This small molecule binds to this protein.
Small molecule (SMILES): CC(=O)N[C@H]1[C@H](O[C@H]2[C@H](O)[C@@H](NC(C)=O)CO[C@@H]2CO[C@H]2O[C@@H](C)[C@@H](O)[C@@H](O)[C@@H]2O)O[C@H](CO)[C@@H](O)[C@@H]1O

Sequence of chain 2.A:
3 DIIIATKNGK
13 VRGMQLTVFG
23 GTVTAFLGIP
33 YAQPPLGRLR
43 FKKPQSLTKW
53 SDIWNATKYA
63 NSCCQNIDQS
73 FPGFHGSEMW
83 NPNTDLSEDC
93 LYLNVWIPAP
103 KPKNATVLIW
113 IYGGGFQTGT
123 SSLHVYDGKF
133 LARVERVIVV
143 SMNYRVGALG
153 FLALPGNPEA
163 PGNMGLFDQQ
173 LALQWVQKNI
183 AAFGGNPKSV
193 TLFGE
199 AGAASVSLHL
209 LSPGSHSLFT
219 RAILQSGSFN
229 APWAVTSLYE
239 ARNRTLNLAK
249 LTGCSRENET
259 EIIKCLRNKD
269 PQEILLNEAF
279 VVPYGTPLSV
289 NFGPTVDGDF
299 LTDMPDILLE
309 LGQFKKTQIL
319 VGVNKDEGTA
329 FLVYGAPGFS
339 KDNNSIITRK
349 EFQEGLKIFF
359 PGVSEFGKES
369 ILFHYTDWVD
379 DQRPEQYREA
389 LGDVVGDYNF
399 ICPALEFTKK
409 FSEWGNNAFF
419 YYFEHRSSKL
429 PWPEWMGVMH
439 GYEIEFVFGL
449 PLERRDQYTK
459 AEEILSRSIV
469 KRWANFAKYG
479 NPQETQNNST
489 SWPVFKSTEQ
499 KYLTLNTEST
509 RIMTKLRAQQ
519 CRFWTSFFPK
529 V

Binding-site contacts:
Ligand atom C1 contacts residue SER338 of chain 2.A at 3.9 Å.
Ligand atom O7 contacts residue SER343 of chain 2.A at 4.1 Å.
Ligand atom C2 contacts residue ASN341 of chain 2.A at 2.4 Å.
Ligand atom C6 contacts residue SER338 of chain 2.A at 3.7 Å.
Ligand atom C8 contacts residue ASN341 of chain 2.A at 3.2 Å.
Ligand atom C6 contacts residue ASN341 of chain 2.A at 4.4 Å.
Ligand atom C4 contacts residue ASN341 of chain 2.A at 4.2 Å.
Ligand atom C1 contacts residue ASN341 of chain 2.A at 1.4 Å.
Ligand atom O7 contacts residue ASN342 of chain 2.A at 3.6 Å.
Ligand atom O5 contacts residue SER338 of chain 2.A at 4.0 Å.
Ligand atom C1 contacts residue GLY336 of chain 2.A at 4.3 Å.
Ligand atom C7 contacts residue ASN341 of chain 2.A at 3.0 Å.
Ligand atom O5 contacts residue SER338 of chain 2.A at 3.3 Å.
Ligand atom N2 contacts residue ASN341 of chain 2.A at 3.0 Å (h-bond).
Ligand atom O4 contacts residue GLY336 of chain 2.A at 4.0 Å.
Ligand atom O7 contacts residue ASN341 of chain 2.A at 3.6 Å.
Ligand atom O7 contacts residue ILE344 of chain 2.A at 4.2 Å.
Ligand atom C5 contacts residue ASN341 of chain 2.A at 4.3 Å.
Ligand atom C3 contacts residue ASN341 of chain 2.A at 3.8 Å.
Ligand atom C8 contacts residue PRO335 of chain 2.A at 4.5 Å (hydrophobic).
Ligand atom O5 contacts residue ASN341 of chain 2.A at 2.3 Å (h-bond).
Ligand atom C7 contacts residue GLY336 of chain 2.A at 3.4 Å.
Ligand atom C8 contacts residue PHE337 of chain 2.A at 3.7 Å (hydrophobic).
Ligand atom C6 contacts residue ASP340 of chain 2.A at 4.3 Å.
Ligand atom C6 contacts residue SER338 of chain 2.A at 4.1 Å.
Ligand atom C8 contacts residue GLY336 of chain 2.A at 3.7 Å.
Ligand atom O7 contacts residue GLY336 of chain 2.A at 2.7 Å (h-bond).
Ligand atom O7 contacts residue PRO335 of chain 2.A at 3.6 Å.
Ligand atom C5 contacts residue GLY336 of chain 2.A at 4.2 Å.
Ligand atom C8 contacts residue ALA334 of chain 2.A at 4.3 Å (hydrophobic).
Ligand atom C3 contacts residue GLY336 of chain 2.A at 4.2 Å.
Ligand atom C7 contacts residue PRO335 of chain 2.A at 4.4 Å (hydrophobic).
Ligand atom C5 contacts residue SER338 of chain 2.A at 3.8 Å.
Ligand atom C5 contacts residue ASN341 of chain 2.A at 3.6 Å.
Ligand atom C6 contacts residue PHE337 of chain 2.A at 3.7 Å (hydrophobic).
Ligand atom C5 contacts residue PHE337 of chain 2.A at 4.2 Å (hydrophobic).